This protein binds this small molecule.
Small molecule (SMILES): CCCc1cc(-c2nc(-c3ccc(C(=O)NCCC(F)(F)F)cc3)cs2)ccn1

Binding-site contacts:
Ligand atom O1 contacts residue ASN191 of chain 2.A at 2.9 Å (h-bond).
Ligand atom C20 contacts residue PHE122 of chain 2.A at 3.6 Å (hydrophobic).
Ligand atom C13 contacts residue ILE119 of chain 2.A at 3.8 Å (hydrophobic).
Ligand atom C19 contacts residue ASN191 of chain 2.A at 3.6 Å.
Ligand atom C18 contacts residue PHE122 of chain 2.A at 3.5 Å (hydrophobic).
Ligand atom C19 contacts residue ASN188 of chain 2.A at 3.6 Å.
Ligand atom C3 contacts residue LEU102 of chain 2.A at 3.8 Å (hydrophobic).
Ligand atom C14 contacts residue PHE122 of chain 2.A at 3.7 Å (hydrophobic).
Ligand atom C16 contacts residue PHE122 of chain 2.A at 3.5 Å (hydrophobic).
Ligand atom C11 contacts residue THR161 of chain 2.A at 3.4 Å.
Ligand atom N1 contacts residue MET114 of chain 2.A at 3.7 Å.
Ligand atom S1 contacts residue TYR160 of chain 2.A at 3.3 Å.
Ligand atom F3 contacts residue PHE126 of chain 2.A at 3.6 Å.
Ligand atom O1 contacts residue PHE122 of chain 2.A at 3.4 Å.
Ligand atom F3 contacts residue TRP150 of chain 2.A at 3.4 Å.
Ligand atom C17 contacts residue THR161 of chain 2.A at 3.2 Å.
Ligand atom C13 contacts residue TRP219 of chain 2.A at 3.7 Å (hydrophobic).
Ligand atom F1 contacts residue LEU195 of chain 2.A at 3.6 Å.
Ligand atom F2 contacts residue GLU192 of chain 2.A at 3.3 Å.
Ligand atom C14 contacts residue TRP219 of chain 2.A at 3.5 Å (hydrophobic).
Ligand atom C13 contacts residue GLY118 of chain 2.A at 3.7 Å.
Ligand atom S1 contacts residue VAL164 of chain 2.A at 3.7 Å.
Ligand atom C15 contacts residue TRP219 of chain 2.A at 3.7 Å (hydrophobic).
Ligand atom F2 contacts residue MET154 of chain 2.A at 3.6 Å.
Ligand atom F2 contacts residue TRP150 of chain 2.A at 3.5 Å.
Ligand atom C11 contacts residue TYR160 of chain 2.A at 3.8 Å (hydrophobic).
Ligand atom F3 contacts residue TRP157 of chain 2.A at 3.7 Å.
Ligand atom C18 contacts residue ASN191 of chain 2.A at 3.6 Å.
Ligand atom C18 contacts residue ASN188 of chain 2.A at 3.8 Å.
Ligand atom C8 contacts residue MET114 of chain 2.A at 3.0 Å (hydrophobic).
Ligand atom C5 contacts residue TYR160 of chain 2.A at 3.6 Å (hydrophobic).
Ligand atom N3 contacts residue ASN188 of chain 2.A at 2.9 Å (h-bond).
Ligand atom C14 contacts residue ILE119 of chain 2.A at 3.8 Å (hydrophobic).
Ligand atom N2 contacts residue GLY118 of chain 2.A at 3.8 Å.
Ligand atom C16 contacts residue ASN188 of chain 2.A at 3.2 Å.
Ligand atom C7 contacts residue MET114 of chain 2.A at 3.4 Å (hydrophobic).
Ligand atom C15 contacts residue PHE122 of chain 2.A at 3.4 Å (hydrophobic).
Ligand atom C3 contacts residue TYR160 of chain 2.A at 3.5 Å (hydrophobic).
Ligand atom F3 contacts residue PHE196 of chain 2.A at 3.7 Å.
Ligand atom C7 contacts residue GLY118 of chain 2.A at 3.7 Å.

Sequence of chain 2.A:
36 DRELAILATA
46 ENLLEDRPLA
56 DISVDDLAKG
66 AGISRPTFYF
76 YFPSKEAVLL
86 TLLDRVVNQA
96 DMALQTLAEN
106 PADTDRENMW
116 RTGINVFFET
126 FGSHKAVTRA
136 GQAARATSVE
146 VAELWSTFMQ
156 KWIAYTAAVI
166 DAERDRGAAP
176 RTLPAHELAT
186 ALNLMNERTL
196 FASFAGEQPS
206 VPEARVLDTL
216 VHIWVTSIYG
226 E